A protein and the small-molecule ligand that binds it are described below.
Small molecule (SMILES): CC(=O)N[C@@H]1[C@@H](O)[C@H](O)[C@@H](CO)O[C@H]1O

Binding-site contacts:
Ligand atom C7 contacts residue VAL66 of chain 1.B at 3.9 Å (hydrophobic).
Ligand atom C8 contacts residue SER35 of chain 1.B at 3.7 Å.
Ligand atom O5 contacts residue VAL66 of chain 1.B at 4.4 Å.
Ligand atom C7 contacts residue SER35 of chain 1.B at 4.2 Å.
Ligand atom C3 contacts residue VAL66 of chain 1.B at 3.9 Å (hydrophobic).
Ligand atom C8 contacts residue VAL66 of chain 1.B at 4.0 Å (hydrophobic).
Ligand atom C3 contacts residue GLY68 of chain 1.B at 4.4 Å.
Ligand atom N2 contacts residue ASN65 of chain 1.B at 3.1 Å (h-bond).
Ligand atom C1 contacts residue VAL66 of chain 1.B at 3.3 Å (hydrophobic).
Ligand atom C8 contacts residue ASP208 of chain 1.B at 3.7 Å.
Ligand atom C5 contacts residue ASN65 of chain 1.B at 3.7 Å.
Ligand atom C2 contacts residue ASN65 of chain 1.B at 2.5 Å.
Ligand atom C2 contacts residue VAL66 of chain 1.B at 3.5 Å (hydrophobic).
Ligand atom O5 contacts residue ASN65 of chain 1.B at 2.3 Å (h-bond).
Ligand atom C4 contacts residue ASN65 of chain 1.B at 4.2 Å.
Ligand atom O7 contacts residue ASN65 of chain 1.B at 4.0 Å.
Ligand atom C1 contacts residue ASN65 of chain 1.B at 1.5 Å.
Ligand atom C3 contacts residue ASN65 of chain 1.B at 3.9 Å.
Ligand atom C7 contacts residue ASN65 of chain 1.B at 3.8 Å.
Ligand atom N2 contacts residue VAL66 of chain 1.B at 2.9 Å (h-bond).
Ligand atom O7 contacts residue SER35 of chain 1.B at 4.4 Å.

Sequence of chain 1.B:
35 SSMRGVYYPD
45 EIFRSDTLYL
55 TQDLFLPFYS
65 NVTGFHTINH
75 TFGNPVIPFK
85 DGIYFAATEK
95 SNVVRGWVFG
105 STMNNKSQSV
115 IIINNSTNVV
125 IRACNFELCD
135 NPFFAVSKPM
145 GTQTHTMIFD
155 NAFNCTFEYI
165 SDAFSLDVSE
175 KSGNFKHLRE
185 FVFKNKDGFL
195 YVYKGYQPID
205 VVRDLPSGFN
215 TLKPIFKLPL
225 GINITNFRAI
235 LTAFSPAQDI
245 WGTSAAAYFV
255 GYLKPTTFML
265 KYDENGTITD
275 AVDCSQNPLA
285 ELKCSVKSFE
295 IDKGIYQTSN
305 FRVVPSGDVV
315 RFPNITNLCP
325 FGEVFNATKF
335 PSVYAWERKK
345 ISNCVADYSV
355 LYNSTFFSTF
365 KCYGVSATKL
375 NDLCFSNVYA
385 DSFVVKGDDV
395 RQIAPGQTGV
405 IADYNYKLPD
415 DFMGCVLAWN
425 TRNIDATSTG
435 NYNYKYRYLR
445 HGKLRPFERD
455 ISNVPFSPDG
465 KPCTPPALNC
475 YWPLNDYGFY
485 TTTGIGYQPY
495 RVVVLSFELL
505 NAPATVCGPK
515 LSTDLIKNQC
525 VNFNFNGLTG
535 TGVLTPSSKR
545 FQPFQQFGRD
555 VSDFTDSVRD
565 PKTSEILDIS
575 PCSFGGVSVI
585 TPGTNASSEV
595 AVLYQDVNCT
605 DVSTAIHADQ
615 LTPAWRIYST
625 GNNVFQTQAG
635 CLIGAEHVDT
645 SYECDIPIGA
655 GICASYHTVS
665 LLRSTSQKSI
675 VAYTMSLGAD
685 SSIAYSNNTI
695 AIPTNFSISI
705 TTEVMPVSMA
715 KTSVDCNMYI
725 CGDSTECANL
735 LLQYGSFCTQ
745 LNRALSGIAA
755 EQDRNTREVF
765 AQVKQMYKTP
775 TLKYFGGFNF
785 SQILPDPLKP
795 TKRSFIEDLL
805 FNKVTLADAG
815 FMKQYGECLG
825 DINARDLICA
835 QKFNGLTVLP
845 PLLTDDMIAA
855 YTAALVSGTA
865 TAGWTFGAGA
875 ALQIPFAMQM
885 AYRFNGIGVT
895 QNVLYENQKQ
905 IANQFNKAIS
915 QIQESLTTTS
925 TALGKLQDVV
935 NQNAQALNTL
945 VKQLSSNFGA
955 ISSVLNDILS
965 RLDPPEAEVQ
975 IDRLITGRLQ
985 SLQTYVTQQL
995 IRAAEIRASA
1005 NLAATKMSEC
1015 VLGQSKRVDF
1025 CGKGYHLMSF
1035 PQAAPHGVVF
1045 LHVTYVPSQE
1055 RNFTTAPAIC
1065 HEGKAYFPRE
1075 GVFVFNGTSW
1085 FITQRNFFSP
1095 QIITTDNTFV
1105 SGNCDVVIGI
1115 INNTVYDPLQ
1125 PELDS